Sequence of chain 1.E:
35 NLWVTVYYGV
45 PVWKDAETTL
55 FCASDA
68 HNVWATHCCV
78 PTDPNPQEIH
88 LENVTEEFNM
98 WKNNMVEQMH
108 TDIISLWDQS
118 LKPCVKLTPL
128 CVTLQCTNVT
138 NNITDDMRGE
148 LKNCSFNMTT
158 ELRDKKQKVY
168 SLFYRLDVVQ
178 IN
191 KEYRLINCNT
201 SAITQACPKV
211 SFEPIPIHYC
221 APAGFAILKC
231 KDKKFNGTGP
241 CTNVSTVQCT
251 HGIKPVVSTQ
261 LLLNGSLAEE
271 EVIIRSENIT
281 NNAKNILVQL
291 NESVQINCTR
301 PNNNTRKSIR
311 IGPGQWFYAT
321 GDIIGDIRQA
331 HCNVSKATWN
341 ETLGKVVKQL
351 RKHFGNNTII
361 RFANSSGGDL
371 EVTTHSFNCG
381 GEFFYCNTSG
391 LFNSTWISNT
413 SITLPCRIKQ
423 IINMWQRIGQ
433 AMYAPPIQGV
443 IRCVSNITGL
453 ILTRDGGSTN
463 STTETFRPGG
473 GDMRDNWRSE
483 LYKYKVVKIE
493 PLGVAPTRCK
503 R

Binding-site contacts:
Ligand atom C8 contacts residue LYS336 of chain 1.E at 3.6 Å.
Ligand atom C4 contacts residue ASN340 of chain 1.E at 4.2 Å.
Ligand atom O5 contacts residue ASN340 of chain 1.E at 2.3 Å (h-bond).
Ligand atom C3 contacts residue ASN340 of chain 1.E at 3.8 Å.
Ligand atom C2 contacts residue ASN340 of chain 1.E at 2.5 Å.
Ligand atom C5 contacts residue ASN340 of chain 1.E at 3.7 Å.
Ligand atom O7 contacts residue ASN340 of chain 1.E at 3.6 Å.
Ligand atom C7 contacts residue ASN340 of chain 1.E at 3.5 Å.
Ligand atom N2 contacts residue ASN340 of chain 1.E at 2.9 Å (h-bond).
Ligand atom C1 contacts residue ASN340 of chain 1.E at 1.4 Å.
Ligand atom C6 contacts residue TRP396 of chain 1.E at 4.3 Å (hydrophobic).

This small molecule binds to this protein.
Small molecule (SMILES): CC(=O)N[C@@H]1[C@@H](O)[C@H](O)[C@@H](CO)O[C@H]1O